Binding-site contacts:
Ligand atom C3C contacts residue ILE148 of chain 1.T at 3.6 Å (hydrophobic).
Ligand atom C4B contacts residue PHE28 of chain 1.S at 3.4 Å (hydrophobic).
Ligand atom CHD contacts residue ILE148 of chain 1.T at 3.1 Å (hydrophobic).
Ligand atom C3C contacts residue CYS153 of chain 1.T at 3.2 Å (hydrophobic).
Ligand atom C4C contacts residue CYS153 of chain 1.T at 3.4 Å (hydrophobic).
Ligand atom C2D contacts residue THR149 of chain 1.T at 3.2 Å.
Ligand atom OC contacts residue GLY151 of chain 1.T at 2.3 Å (h-bond).
Ligand atom CMB contacts residue VAL148 of chain 1.Q at 2.9 Å (hydrophobic).
Ligand atom CMD contacts residue GLY151 of chain 1.T at 3.4 Å.
Ligand atom C2B contacts residue VAL148 of chain 1.Q at 3.5 Å (hydrophobic).
Ligand atom CMA contacts residue ASP145 of chain 1.Q at 3.2 Å.
Ligand atom C2C contacts residue CYS153 of chain 1.T at 3.0 Å (hydrophobic).
Ligand atom NB contacts residue ASP145 of chain 1.Q at 3.0 Å (salt-bridge).
Ligand atom CMD contacts residue THR149 of chain 1.T at 3.0 Å.
Ligand atom C1D contacts residue ASP39 of chain 1.T at 3.6 Å.
Ligand atom CBC contacts residue CYS153 of chain 1.T at 2.6 Å (hydrophobic).
Ligand atom NC contacts residue THR149 of chain 1.T at 3.2 Å (h-bond).
Ligand atom O2D contacts residue ASN35 of chain 1.T at 3.6 Å.
Ligand atom OB contacts residue PHE28 of chain 1.S at 3.1 Å.
Ligand atom C1D contacts residue THR149 of chain 1.T at 3.5 Å.
Ligand atom CMD contacts residue PRO150 of chain 1.T at 3.6 Å (hydrophobic).
Ligand atom C1C contacts residue CYS153 of chain 1.T at 3.0 Å (hydrophobic).
Ligand atom O1D contacts residue ASN35 of chain 1.T at 3.5 Å (h-bond).
Ligand atom OB contacts residue GLN33 of chain 1.Q at 3.0 Å (h-bond).
Ligand atom CHD contacts residue ASP39 of chain 1.T at 3.5 Å.
Ligand atom C2A contacts residue ASN35 of chain 1.T at 3.4 Å.
Ligand atom NB contacts residue PHE28 of chain 1.S at 3.3 Å.
Ligand atom C1C contacts residue GLY151 of chain 1.T at 3.5 Å.
Ligand atom CGA contacts residue THR149 of chain 1.T at 3.5 Å.
Ligand atom NC contacts residue CYS153 of chain 1.T at 3.3 Å (h-bond).
Ligand atom CMB contacts residue ASP39 of chain 1.T at 3.1 Å.
Ligand atom NA contacts residue ASP39 of chain 1.T at 2.7 Å (salt-bridge).
Ligand atom O1A contacts residue THR149 of chain 1.T at 2.3 Å (h-bond).
Ligand atom ND contacts residue ASP39 of chain 1.T at 2.7 Å (salt-bridge).
Ligand atom OC contacts residue CYS153 of chain 1.T at 3.5 Å (h-bond).
Ligand atom CHB contacts residue ASP39 of chain 1.T at 3.2 Å.
Ligand atom CAC contacts residue VAL142 of chain 1.T at 3.6 Å (hydrophobic).
Ligand atom CMC contacts residue ILE148 of chain 1.T at 3.6 Å (hydrophobic).
Ligand atom CAC contacts residue CYS153 of chain 1.T at 2.6 Å (hydrophobic).
Ligand atom CAA contacts residue ASN35 of chain 1.T at 3.0 Å.

A protein and the small-molecule ligand that binds it are described below.
Small molecule (SMILES): C=CC1=C(C)/C(=C/c2[nH]c(/C=C3\N=C(/C=C4\NC(=O)C(C)=C4C=C)C(C)=C3CCC(=O)O)c(CCC(=O)O)c2C)NC1=O

Sequence of chain 1.T:
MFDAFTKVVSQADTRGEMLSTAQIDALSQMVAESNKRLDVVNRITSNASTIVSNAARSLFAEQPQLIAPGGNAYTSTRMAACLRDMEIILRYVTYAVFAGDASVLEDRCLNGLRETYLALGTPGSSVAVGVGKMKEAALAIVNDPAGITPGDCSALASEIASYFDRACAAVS

Sequence of chain 1.Q:
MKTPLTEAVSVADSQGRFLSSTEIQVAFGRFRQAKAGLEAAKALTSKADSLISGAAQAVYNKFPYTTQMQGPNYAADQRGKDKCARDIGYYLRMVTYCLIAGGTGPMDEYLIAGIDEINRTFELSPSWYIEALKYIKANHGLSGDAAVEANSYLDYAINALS

Sequence of chain 1.S:
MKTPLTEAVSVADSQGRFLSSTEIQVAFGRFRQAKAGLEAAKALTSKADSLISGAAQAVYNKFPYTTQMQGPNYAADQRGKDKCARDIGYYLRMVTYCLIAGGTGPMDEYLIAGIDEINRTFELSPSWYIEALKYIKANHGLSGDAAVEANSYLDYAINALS